The protein below binds the small molecule below.
Small molecule (SMILES): CC(C)c1cccc(CNC[C@@H](O)[C@@H]2C[C@H](C)CCOCCCCNc3cc(cc(Cl)n3)C(=O)N2)c1

Binding-site contacts:
Ligand atom O77 contacts residue THR88 of chain 1.C at 3.3 Å (h-bond).
Ligand atom C13 contacts residue TYR87 of chain 1.C at 3.7 Å (hydrophobic).
Ligand atom C30 contacts residue ILE126 of chain 1.C at 3.7 Å (hydrophobic).
Ligand atom N39 contacts residue THR248 of chain 1.C at 3.4 Å (h-bond).
Ligand atom N52 contacts residue GLY50 of chain 1.C at 3.1 Å (h-bond).
Ligand atom C27 contacts residue LEU46 of chain 1.C at 3.8 Å (hydrophobic).
Ligand atom C69 contacts residue VAL85 of chain 1.C at 3.6 Å (hydrophobic).
Ligand atom N3 contacts residue GLN89 of chain 1.C at 3.6 Å.
Ligand atom C45 contacts residue ASP48 of chain 1.C at 3.6 Å.
Ligand atom C13 contacts residue GLY246 of chain 1.C at 3.6 Å.
Ligand atom C54 contacts residue GLY50 of chain 1.C at 3.5 Å.
Ligand atom C49 contacts residue ASP244 of chain 1.C at 3.4 Å.
Ligand atom C63 contacts residue THR88 of chain 1.C at 3.6 Å.
Ligand atom C30 contacts residue GLY27 of chain 1.C at 3.7 Å.
Ligand atom O47 contacts residue GLY50 of chain 1.C at 3.5 Å (h-bond).
Ligand atom C54 contacts residue ASP244 of chain 1.C at 3.5 Å.
Ligand atom O47 contacts residue ASP48 of chain 1.C at 2.6 Å (salt-bridge).
Ligand atom C15 contacts residue GLY246 of chain 1.C at 3.5 Å.
Ligand atom C41 contacts residue GLN89 of chain 1.C at 3.4 Å.
Ligand atom O77 contacts residue TYR87 of chain 1.C at 3.5 Å.
Ligand atom N11 contacts residue THR247 of chain 1.C at 3.7 Å.
Ligand atom C65 contacts residue THR88 of chain 1.C at 3.3 Å.
Ligand atom O77 contacts residue GLN89 of chain 1.C at 3.2 Å (h-bond).
Ligand atom CL1 contacts residue GLN89 of chain 1.C at 3.7 Å.
Ligand atom N52 contacts residue ASP244 of chain 1.C at 2.8 Å (salt-bridge).
Ligand atom C15 contacts residue ASP48 of chain 1.C at 3.6 Å.
Ligand atom C5 contacts residue GLY246 of chain 1.C at 3.3 Å.
Ligand atom N11 contacts residue GLY246 of chain 1.C at 2.9 Å (h-bond).
Ligand atom C36 contacts residue GLY246 of chain 1.C at 3.7 Å.
Ligand atom C69 contacts residue SER51 of chain 1.C at 3.7 Å.
Ligand atom CL1 contacts residue ARG251 of chain 1.C at 3.5 Å.
Ligand atom O47 contacts residue TYR87 of chain 1.C at 3.4 Å.
Ligand atom C2 contacts residue GLN89 of chain 1.C at 3.7 Å.
Ligand atom C18 contacts residue GLY246 of chain 1.C at 3.7 Å.
Ligand atom C7 contacts residue THR247 of chain 1.C at 3.7 Å.
Ligand atom C36 contacts residue THR248 of chain 1.C at 3.3 Å.
Ligand atom C69 contacts residue TYR87 of chain 1.C at 3.7 Å (hydrophobic).
Ligand atom O47 contacts residue SER51 of chain 1.C at 3.7 Å.
Ligand atom C61 contacts residue PRO86 of chain 1.C at 3.5 Å (hydrophobic).
Ligand atom C58 contacts residue GLY50 of chain 1.C at 3.2 Å.

Sequence of chain 1.C:
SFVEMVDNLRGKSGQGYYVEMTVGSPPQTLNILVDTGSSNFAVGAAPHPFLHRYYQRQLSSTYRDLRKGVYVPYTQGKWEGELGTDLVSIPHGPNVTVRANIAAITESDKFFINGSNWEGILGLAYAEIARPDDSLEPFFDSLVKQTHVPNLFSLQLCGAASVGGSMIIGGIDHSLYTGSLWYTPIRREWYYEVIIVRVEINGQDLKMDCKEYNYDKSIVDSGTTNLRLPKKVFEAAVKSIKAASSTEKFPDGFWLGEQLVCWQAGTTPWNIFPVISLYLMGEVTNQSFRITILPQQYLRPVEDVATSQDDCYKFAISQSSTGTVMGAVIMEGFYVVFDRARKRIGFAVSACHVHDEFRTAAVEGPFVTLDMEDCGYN